Sequence of chain 1.I:
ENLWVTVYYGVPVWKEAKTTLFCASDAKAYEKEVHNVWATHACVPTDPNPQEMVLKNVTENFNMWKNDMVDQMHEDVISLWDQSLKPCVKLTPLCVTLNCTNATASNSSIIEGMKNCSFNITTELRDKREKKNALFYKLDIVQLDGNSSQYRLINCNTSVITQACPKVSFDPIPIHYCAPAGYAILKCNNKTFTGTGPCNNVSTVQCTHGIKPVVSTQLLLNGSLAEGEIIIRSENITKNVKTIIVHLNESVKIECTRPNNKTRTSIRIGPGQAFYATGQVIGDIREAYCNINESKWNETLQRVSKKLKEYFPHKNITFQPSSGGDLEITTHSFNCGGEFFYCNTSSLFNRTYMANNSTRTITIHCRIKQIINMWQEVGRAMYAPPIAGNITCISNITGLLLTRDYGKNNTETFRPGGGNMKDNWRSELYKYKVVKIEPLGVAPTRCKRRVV

Binding-site contacts:
Ligand atom O6 contacts residue ASN431 of chain 1.I at 4.1 Å.
Ligand atom O6 contacts residue NAG1 of chain 1.O at 3.3 Å.
Ligand atom O7 contacts residue SER276 of chain 1.I at 2.5 Å (h-bond).
Ligand atom O4 contacts residue ASN431 of chain 1.I at 3.3 Å (h-bond).
Ligand atom O7 contacts residue ASN431 of chain 1.I at 3.0 Å (h-bond).
Ligand atom C2 contacts residue ASN431 of chain 1.I at 2.5 Å.
Ligand atom C6 contacts residue NAG1 of chain 1.O at 3.6 Å.
Ligand atom N2 contacts residue ASN431 of chain 1.I at 2.7 Å (h-bond).
Ligand atom C6 contacts residue ASN431 of chain 1.I at 3.9 Å.
Ligand atom C4 contacts residue ASN431 of chain 1.I at 3.2 Å.
Ligand atom C7 contacts residue ASN431 of chain 1.I at 3.2 Å.
Ligand atom O3 contacts residue ASN431 of chain 1.I at 4.0 Å.
Ligand atom N2 contacts residue SER276 of chain 1.I at 3.7 Å.
Ligand atom C1 contacts residue ASN431 of chain 1.I at 1.7 Å.
Ligand atom C3 contacts residue ASN431 of chain 1.I at 2.7 Å.
Ligand atom C5 contacts residue ASN431 of chain 1.I at 2.7 Å.
Ligand atom O5 contacts residue ASN431 of chain 1.I at 2.5 Å (h-bond).
Ligand atom C7 contacts residue SER276 of chain 1.I at 2.9 Å.
Ligand atom C8 contacts residue SER276 of chain 1.I at 3.4 Å.

A protein and the small-molecule ligand that binds it are described below.
Small molecule (SMILES): CC(=O)N[C@@H]1[C@@H](O)[C@H](O)[C@@H](CO)O[C@H]1O